Sequence of chain 1.D:
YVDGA

The protein below binds the small molecule below.
Small molecule (SMILES): C[C@H](N)C(=O)N[C@@H](CCC(=O)O)C(=O)N[C@H](C(=O)N[C@@H](Cc1ccccc1)C(=O)O)[C@@H](C)O

Sequence of chain 1.A:
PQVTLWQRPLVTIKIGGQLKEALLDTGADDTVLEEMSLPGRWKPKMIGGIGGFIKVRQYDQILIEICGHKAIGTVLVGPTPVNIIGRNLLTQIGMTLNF

Binding-site contacts:
Ligand atom N contacts residue GLY48 of chain 1.A at 2.9 Å (h-bond).
Ligand atom N contacts residue LYS45 of chain 1.A at 2.9 Å (salt-bridge).
Ligand atom CG2 contacts residue ILE84 of chain 1.A at 3.3 Å (hydrophobic).
Ligand atom N contacts residue ASP30 of chain 1.A at 2.5 Å (salt-bridge).
Ligand atom OE1 contacts residue ARG8 of chain 1.B at 3.3 Å (salt-bridge).
Ligand atom OXT contacts residue ASP25 of chain 1.B at 2.5 Å (salt-bridge).
Ligand atom O contacts residue ALA28 of chain 1.A at 3.7 Å.
Ligand atom CE1 contacts residue ARG8 of chain 1.B at 3.2 Å.
Ligand atom CD1 contacts residue VAL82 of chain 1.B at 3.5 Å (hydrophobic).
Ligand atom OXT contacts residue ILE84 of chain 1.B at 3.3 Å.
Ligand atom CB contacts residue ARG8 of chain 1.B at 3.6 Å.
Ligand atom CB contacts residue LEU23 of chain 1.B at 3.7 Å (hydrophobic).
Ligand atom CA contacts residue GLY27 of chain 1.A at 3.6 Å.
Ligand atom OXT contacts residue TYR1 of chain 1.D at 2.8 Å (h-bond).
Ligand atom CE2 contacts residue PRO81 of chain 1.B at 3.1 Å (hydrophobic).
Ligand atom CD1 contacts residue ARG8 of chain 1.B at 3.3 Å.
Ligand atom CD2 contacts residue PRO81 of chain 1.B at 3.6 Å (hydrophobic).
Ligand atom C contacts residue GLY48 of chain 1.A at 3.7 Å.
Ligand atom CA contacts residue ASP30 of chain 1.A at 3.4 Å.
Ligand atom OE2 contacts residue ARG8 of chain 1.B at 3.2 Å (salt-bridge).
Ligand atom N contacts residue GLY27 of chain 1.A at 3.2 Å (h-bond).
Ligand atom N contacts residue ASP29 of chain 1.A at 3.1 Å (salt-bridge).
Ligand atom CB contacts residue GLY27 of chain 1.A at 3.6 Å.
Ligand atom CB contacts residue ASP29 of chain 1.A at 3.0 Å.
Ligand atom C contacts residue ASP25 of chain 1.B at 3.0 Å.
Ligand atom CA contacts residue GLY48 of chain 1.A at 3.6 Å.
Ligand atom O contacts residue TYR1 of chain 1.D at 2.5 Å (h-bond).
Ligand atom O contacts residue ASP25 of chain 1.B at 2.8 Å (salt-bridge).
Ligand atom O contacts residue GLY27 of chain 1.A at 3.0 Å (h-bond).
Ligand atom O contacts residue ASP29 of chain 1.A at 3.1 Å (salt-bridge).
Ligand atom O contacts residue ASP25 of chain 1.A at 3.4 Å (salt-bridge).
Ligand atom CB contacts residue ASP30 of chain 1.A at 3.3 Å.
Ligand atom C contacts residue TYR1 of chain 1.D at 2.7 Å (hydrophobic).
Ligand atom CG2 contacts residue ALA28 of chain 1.A at 3.5 Å (hydrophobic).
Ligand atom O contacts residue TYR1 of chain 1.D at 3.6 Å (h-bond).
Ligand atom O contacts residue GLY27 of chain 1.A at 3.7 Å.
Ligand atom CG contacts residue VAL82 of chain 1.B at 3.5 Å (hydrophobic).
Ligand atom C contacts residue GLY27 of chain 1.A at 3.6 Å.
Ligand atom CD contacts residue ARG8 of chain 1.B at 3.2 Å.
Ligand atom O contacts residue GLY48 of chain 1.A at 3.4 Å (h-bond).

Sequence of chain 1.B:
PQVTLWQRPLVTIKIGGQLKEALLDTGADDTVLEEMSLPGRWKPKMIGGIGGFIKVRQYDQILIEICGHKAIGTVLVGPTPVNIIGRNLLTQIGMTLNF